Binding-site contacts:
Ligand atom C7 contacts residue ASN73 of chain 1.A at 3.6 Å.
Ligand atom C4 contacts residue ASN73 of chain 1.A at 4.3 Å.
Ligand atom O5 contacts residue THR75 of chain 1.A at 4.2 Å.
Ligand atom C4 contacts residue SER9 of chain 1.A at 4.4 Å.
Ligand atom O7 contacts residue ASN73 of chain 1.A at 4.0 Å.
Ligand atom C8 contacts residue LEU361 of chain 1.A at 4.0 Å (hydrophobic).
Ligand atom C2 contacts residue ASN73 of chain 1.A at 2.5 Å.
Ligand atom N2 contacts residue ASN73 of chain 1.A at 2.9 Å (h-bond).
Ligand atom C6 contacts residue THR75 of chain 1.A at 4.3 Å.
Ligand atom O5 contacts residue ILE76 of chain 1.A at 4.4 Å.
Ligand atom C6 contacts residue VAL12 of chain 1.A at 3.8 Å (hydrophobic).
Ligand atom C1 contacts residue ASN73 of chain 1.A at 1.4 Å.
Ligand atom C5 contacts residue SER9 of chain 1.A at 4.5 Å.
Ligand atom C8 contacts residue THR75 of chain 1.A at 4.2 Å.
Ligand atom C8 contacts residue PRO362 of chain 1.A at 3.7 Å (hydrophobic).
Ligand atom C6 contacts residue GLU13 of chain 1.A at 3.8 Å.
Ligand atom C6 contacts residue SER9 of chain 1.A at 3.8 Å.
Ligand atom C5 contacts residue THR75 of chain 1.A at 4.0 Å.
Ligand atom O4 contacts residue GLU13 of chain 1.A at 2.6 Å (salt-bridge).
Ligand atom O3 contacts residue GLU13 of chain 1.A at 4.4 Å.
Ligand atom C3 contacts residue ASN73 of chain 1.A at 3.8 Å.
Ligand atom C5 contacts residue ILE76 of chain 1.A at 3.8 Å (hydrophobic).
Ligand atom C6 contacts residue ILE76 of chain 1.A at 3.6 Å (hydrophobic).
Ligand atom C4 contacts residue GLU13 of chain 1.A at 3.7 Å.
Ligand atom C1 contacts residue THR75 of chain 1.A at 4.3 Å.
Ligand atom O5 contacts residue ASN73 of chain 1.A at 2.4 Å (h-bond).
Ligand atom C5 contacts residue ASN73 of chain 1.A at 3.6 Å.

Sequence of chain 1.A:
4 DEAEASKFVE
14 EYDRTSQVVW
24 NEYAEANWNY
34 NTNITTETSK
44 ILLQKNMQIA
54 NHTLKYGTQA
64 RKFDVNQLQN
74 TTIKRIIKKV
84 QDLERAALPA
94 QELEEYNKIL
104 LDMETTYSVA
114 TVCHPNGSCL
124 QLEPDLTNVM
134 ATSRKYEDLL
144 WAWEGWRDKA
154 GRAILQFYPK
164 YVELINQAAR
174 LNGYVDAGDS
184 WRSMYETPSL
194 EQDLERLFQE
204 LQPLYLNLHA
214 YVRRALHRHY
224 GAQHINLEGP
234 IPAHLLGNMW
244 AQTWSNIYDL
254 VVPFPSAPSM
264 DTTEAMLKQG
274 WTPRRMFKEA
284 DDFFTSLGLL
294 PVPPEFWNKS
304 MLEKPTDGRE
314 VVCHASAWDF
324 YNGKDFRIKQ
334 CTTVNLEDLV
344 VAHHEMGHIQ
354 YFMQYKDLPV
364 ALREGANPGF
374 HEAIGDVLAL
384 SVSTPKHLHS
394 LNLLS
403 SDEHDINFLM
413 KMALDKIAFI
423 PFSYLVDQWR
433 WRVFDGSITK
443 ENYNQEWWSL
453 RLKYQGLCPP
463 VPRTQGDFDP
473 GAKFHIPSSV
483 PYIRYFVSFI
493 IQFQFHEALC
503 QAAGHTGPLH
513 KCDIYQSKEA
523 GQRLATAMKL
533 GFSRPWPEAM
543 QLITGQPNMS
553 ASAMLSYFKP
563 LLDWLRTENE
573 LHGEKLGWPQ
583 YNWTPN

This small molecule binds to this protein.
Small molecule (SMILES): CC(=O)N[C@H]1[C@H](O[C@H]2[C@H](O)[C@@H](NC(C)=O)CO[C@@H]2CO[C@@H]2O[C@@H](C)[C@@H](O)[C@@H](O)[C@@H]2O)O[C@H](CO)[C@@H](O[C@@H]2O[C@H](CO)[C@@H](O)[C@H](O)[C@@H]2O)[C@@H]1O